A protein and the small-molecule ligand that binds it are described below.
Small molecule (SMILES): CC(=O)N[C@H]1[C@H](O[C@H]2[C@H](O)[C@@H](NC(C)=O)CO[C@@H]2CO)O[C@H](CO)[C@@H](O[C@@H]2O[C@H](CO)[C@@H](O)[C@H](O)[C@@H]2O)[C@@H]1O

Sequence of chain 1.A:
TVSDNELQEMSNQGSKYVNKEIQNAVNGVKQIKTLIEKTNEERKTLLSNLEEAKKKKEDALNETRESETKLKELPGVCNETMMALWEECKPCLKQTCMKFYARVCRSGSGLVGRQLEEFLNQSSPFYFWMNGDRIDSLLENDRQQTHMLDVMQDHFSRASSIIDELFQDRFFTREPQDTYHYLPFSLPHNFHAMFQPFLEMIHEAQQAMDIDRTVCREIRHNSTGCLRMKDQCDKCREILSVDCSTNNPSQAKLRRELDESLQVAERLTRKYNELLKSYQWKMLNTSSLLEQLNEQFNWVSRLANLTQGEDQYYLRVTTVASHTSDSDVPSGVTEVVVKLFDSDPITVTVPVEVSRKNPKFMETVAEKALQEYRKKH

Binding-site contacts:
Ligand atom O6 contacts residue GLU89 of chain 1.A at 2.6 Å (salt-bridge).
Ligand atom O7 contacts residue GLU119 of chain 1.A at 4.3 Å.
Ligand atom C8 contacts residue GLU119 of chain 1.A at 3.3 Å.
Ligand atom C1 contacts residue ASN123 of chain 1.A at 1.4 Å.
Ligand atom N2 contacts residue ASN123 of chain 1.A at 2.8 Å (h-bond).
Ligand atom C3 contacts residue GLU119 of chain 1.A at 3.6 Å.
Ligand atom C5 contacts residue GLU89 of chain 1.A at 4.0 Å.
Ligand atom C7 contacts residue GLU89 of chain 1.A at 4.5 Å.
Ligand atom C4 contacts residue ASN123 of chain 1.A at 4.3 Å.
Ligand atom C2 contacts residue GLU119 of chain 1.A at 3.8 Å.
Ligand atom O7 contacts residue ASN123 of chain 1.A at 4.0 Å.
Ligand atom C5 contacts residue ASN123 of chain 1.A at 3.7 Å.
Ligand atom C8 contacts residue GLU89 of chain 1.A at 3.7 Å.
Ligand atom C3 contacts residue ASN123 of chain 1.A at 3.8 Å.
Ligand atom O3 contacts residue GLU119 of chain 1.A at 3.4 Å (salt-bridge).
Ligand atom C7 contacts residue ASN123 of chain 1.A at 3.6 Å.
Ligand atom O5 contacts residue ASN123 of chain 1.A at 2.4 Å (h-bond).
Ligand atom C8 contacts residue GLU120 of chain 1.A at 4.1 Å.
Ligand atom C2 contacts residue ASN123 of chain 1.A at 2.5 Å.
Ligand atom O5 contacts residue LYS92 of chain 1.A at 4.4 Å.
Ligand atom N2 contacts residue GLU119 of chain 1.A at 2.9 Å (salt-bridge).
Ligand atom C6 contacts residue GLU89 of chain 1.A at 3.5 Å.
Ligand atom C7 contacts residue GLU119 of chain 1.A at 3.4 Å.